Binding-site contacts:
Ligand atom CG1 contacts residue TYR99 of chain 1.TA at 3.4 Å (hydrophobic).
Ligand atom CA contacts residue TYR96 of chain 1.WA at 3.5 Å (hydrophobic).
Ligand atom CG2 contacts residue TRP147 of chain 1.TA at 3.3 Å (hydrophobic).
Ligand atom CA contacts residue ASP95 of chain 1.XA at 3.5 Å.
Ligand atom CA contacts residue TYR159 of chain 1.TA at 3.6 Å (hydrophobic).
Ligand atom N contacts residue TYR99 of chain 1.TA at 3.3 Å (h-bond).
Ligand atom CA contacts residue TYR99 of chain 1.TA at 3.4 Å (hydrophobic).
Ligand atom OXT contacts residue TYR84 of chain 1.TA at 3.5 Å.
Ligand atom CG1 contacts residue TYR171 of chain 1.TA at 3.3 Å (hydrophobic).
Ligand atom CB contacts residue GLN156 of chain 1.TA at 3.4 Å.
Ligand atom OXT contacts residue THR143 of chain 1.TA at 2.4 Å (h-bond).
Ligand atom CG2 contacts residue TRP167 of chain 1.TA at 3.5 Å (hydrophobic).
Ligand atom O contacts residue TYR96 of chain 1.WA at 2.8 Å (h-bond).
Ligand atom O contacts residue ARG114 of chain 1.TA at 3.4 Å (salt-bridge).
Ligand atom O contacts residue ASP77 of chain 1.TA at 2.8 Å (salt-bridge).
Ligand atom NZ contacts residue ASP116 of chain 1.TA at 3.0 Å (salt-bridge).
Ligand atom CB contacts residue TYR9 of chain 1.TA at 3.6 Å (hydrophobic).
Ligand atom CG1 contacts residue TYR7 of chain 1.TA at 3.2 Å (hydrophobic).
Ligand atom C contacts residue ASP77 of chain 1.TA at 3.2 Å.
Ligand atom O contacts residue TYR7 of chain 1.TA at 3.6 Å.
Ligand atom O contacts residue ASP95 of chain 1.XA at 3.2 Å.
Ligand atom CG2 contacts residue GLU63 of chain 1.TA at 3.2 Å.
Ligand atom CB contacts residue GLN70 of chain 1.TA at 3.3 Å.
Ligand atom O contacts residue GLN156 of chain 1.TA at 3.1 Å (h-bond).
Ligand atom O contacts residue LYS146 of chain 1.TA at 3.3 Å.
Ligand atom N contacts residue GLU63 of chain 1.TA at 3.2 Å (salt-bridge).
Ligand atom CG1 contacts residue TYR9 of chain 1.TA at 3.1 Å (hydrophobic).
Ligand atom CD contacts residue ASP77 of chain 1.TA at 3.4 Å.
Ligand atom CG2 contacts residue TYR171 of chain 1.TA at 3.1 Å (hydrophobic).
Ligand atom CG2 contacts residue GLY97 of chain 1.XA at 3.4 Å.
Ligand atom CG contacts residue TRP147 of chain 1.TA at 3.5 Å (hydrophobic).
Ligand atom O contacts residue GLN70 of chain 1.TA at 3.5 Å (h-bond).
Ligand atom CG2 contacts residue GLN156 of chain 1.TA at 3.4 Å.
Ligand atom N contacts residue TRP147 of chain 1.TA at 3.2 Å (h-bond).
Ligand atom C contacts residue TYR159 of chain 1.TA at 3.4 Å (hydrophobic).
Ligand atom CB contacts residue ASP77 of chain 1.TA at 3.5 Å.
Ligand atom CA contacts residue TRP147 of chain 1.TA at 3.4 Å (hydrophobic).
Ligand atom C contacts residue THR143 of chain 1.TA at 3.1 Å.
Ligand atom N contacts residue GLN156 of chain 1.TA at 3.1 Å (h-bond).
Ligand atom O contacts residue TYR159 of chain 1.TA at 2.3 Å (h-bond).

Sequence of chain 1.WA:
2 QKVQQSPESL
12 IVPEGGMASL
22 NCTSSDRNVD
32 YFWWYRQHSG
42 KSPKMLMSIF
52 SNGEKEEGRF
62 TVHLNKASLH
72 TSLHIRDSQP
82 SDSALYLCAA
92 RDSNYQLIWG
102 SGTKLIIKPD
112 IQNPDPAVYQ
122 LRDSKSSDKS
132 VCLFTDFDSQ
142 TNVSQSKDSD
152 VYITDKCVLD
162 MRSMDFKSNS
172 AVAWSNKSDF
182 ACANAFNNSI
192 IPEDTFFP

Sequence of chain 1.XA:
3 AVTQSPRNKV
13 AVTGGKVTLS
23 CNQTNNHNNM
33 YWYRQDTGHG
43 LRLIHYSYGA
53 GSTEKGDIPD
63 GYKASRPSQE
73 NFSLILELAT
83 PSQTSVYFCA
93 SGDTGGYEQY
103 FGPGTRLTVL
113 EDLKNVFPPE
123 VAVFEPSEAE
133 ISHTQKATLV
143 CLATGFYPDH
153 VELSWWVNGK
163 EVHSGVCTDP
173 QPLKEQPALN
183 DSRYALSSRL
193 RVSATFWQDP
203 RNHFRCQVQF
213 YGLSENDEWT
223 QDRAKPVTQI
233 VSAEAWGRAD

Sequence of chain 1.TA:
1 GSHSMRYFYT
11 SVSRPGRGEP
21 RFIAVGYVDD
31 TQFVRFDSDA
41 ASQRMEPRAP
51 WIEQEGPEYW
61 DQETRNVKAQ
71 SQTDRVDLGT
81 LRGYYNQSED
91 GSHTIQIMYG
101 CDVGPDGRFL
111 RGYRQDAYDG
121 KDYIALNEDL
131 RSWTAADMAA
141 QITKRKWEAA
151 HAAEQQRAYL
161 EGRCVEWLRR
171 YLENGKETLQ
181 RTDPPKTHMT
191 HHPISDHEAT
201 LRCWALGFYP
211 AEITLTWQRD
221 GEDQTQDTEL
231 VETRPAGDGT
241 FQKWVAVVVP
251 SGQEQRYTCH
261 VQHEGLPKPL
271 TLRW

The protein below binds the small molecule below.
Small molecule (SMILES): CC(C)[C@H](N)C(=O)N[C@H](C(=O)NCC(=O)N[C@@H](C)C(=O)N[C@H](C(=O)NCC(=O)N[C@H](C(=O)NCC(=O)N[C@@H](CCCCN)C(=O)O)C(C)C)C(C)C)C(C)C